Binding-site contacts:
Ligand atom C02 contacts residue ARG842 of chain 1.D at 3.4 Å.
Ligand atom C13 contacts residue TYR1005 of chain 1.D at 3.7 Å (hydrophobic).
Ligand atom C19 contacts residue ASP802 of chain 1.D at 3.1 Å.
Ligand atom N04 contacts residue GLU782 of chain 1.D at 3.3 Å (salt-bridge).
Ligand atom C11 contacts residue PHE738 of chain 1.D at 3.7 Å (hydrophobic).
Ligand atom C10 contacts residue ASN741 of chain 1.D at 3.4 Å.
Ligand atom C12 contacts residue TYR1005 of chain 1.D at 3.2 Å (hydrophobic).
Ligand atom C19 contacts residue LEU778 of chain 1.D at 3.7 Å (hydrophobic).
Ligand atom C11 contacts residue TYR1005 of chain 1.D at 3.9 Å (hydrophobic).
Ligand atom C17 contacts residue ASP802 of chain 1.D at 3.1 Å.
Ligand atom C01 contacts residue ILE846 of chain 1.D at 3.7 Å (hydrophobic).
Ligand atom C10 contacts residue VAL742 of chain 1.D at 3.8 Å (hydrophobic).
Ligand atom O22 contacts residue GLY805 of chain 1.D at 3.6 Å.
Ligand atom C03 contacts residue ASP802 of chain 1.D at 3.9 Å.
Ligand atom C12 contacts residue PHE738 of chain 1.D at 3.9 Å (hydrophobic).
Ligand atom C20 contacts residue LEU778 of chain 1.D at 3.6 Å (hydrophobic).
Ligand atom O22 contacts residue ASP802 of chain 1.D at 3.8 Å.
Ligand atom C13 contacts residue ILE846 of chain 1.D at 3.8 Å (hydrophobic).
Ligand atom N21 contacts residue ASP802 of chain 1.D at 3.9 Å.
Ligand atom C18 contacts residue ASP802 of chain 1.D at 3.1 Å.
Ligand atom C03 contacts residue ARG842 of chain 1.D at 3.9 Å.
Ligand atom N04 contacts residue LEU778 of chain 1.D at 3.9 Å.
Ligand atom O23 contacts residue ARG842 of chain 1.D at 3.9 Å.
Ligand atom C20 contacts residue ASP802 of chain 1.D at 3.3 Å.
Ligand atom C18 contacts residue PHE839 of chain 1.D at 3.4 Å (hydrophobic).
Ligand atom C16 contacts residue ASP802 of chain 1.D at 3.3 Å.
Ligand atom O06 contacts residue ASP781 of chain 1.D at 3.4 Å (salt-bridge).
Ligand atom C18 contacts residue LEU806 of chain 1.D at 3.6 Å (hydrophobic).
Ligand atom O22 contacts residue PHE839 of chain 1.D at 3.4 Å.
Ligand atom O23 contacts residue ASP802 of chain 1.D at 3.8 Å.
Ligand atom C15 contacts residue ASP802 of chain 1.D at 3.4 Å.
Ligand atom C09 contacts residue ASN741 of chain 1.D at 3.7 Å.
Ligand atom C16 contacts residue ARG842 of chain 1.D at 3.5 Å.
Ligand atom C19 contacts residue LEU806 of chain 1.D at 3.6 Å (hydrophobic).
Ligand atom O14 contacts residue ARG842 of chain 1.D at 3.8 Å.
Ligand atom N21 contacts residue PHE839 of chain 1.D at 3.6 Å.
Ligand atom C17 contacts residue PHE839 of chain 1.D at 3.4 Å (hydrophobic).
Ligand atom C01 contacts residue TYR745 of chain 1.D at 3.8 Å (hydrophobic).
Ligand atom C11 contacts residue VAL742 of chain 1.D at 3.6 Å (hydrophobic).
Ligand atom O14 contacts residue TYR1005 of chain 1.D at 3.8 Å.

Sequence of chain 1.D:
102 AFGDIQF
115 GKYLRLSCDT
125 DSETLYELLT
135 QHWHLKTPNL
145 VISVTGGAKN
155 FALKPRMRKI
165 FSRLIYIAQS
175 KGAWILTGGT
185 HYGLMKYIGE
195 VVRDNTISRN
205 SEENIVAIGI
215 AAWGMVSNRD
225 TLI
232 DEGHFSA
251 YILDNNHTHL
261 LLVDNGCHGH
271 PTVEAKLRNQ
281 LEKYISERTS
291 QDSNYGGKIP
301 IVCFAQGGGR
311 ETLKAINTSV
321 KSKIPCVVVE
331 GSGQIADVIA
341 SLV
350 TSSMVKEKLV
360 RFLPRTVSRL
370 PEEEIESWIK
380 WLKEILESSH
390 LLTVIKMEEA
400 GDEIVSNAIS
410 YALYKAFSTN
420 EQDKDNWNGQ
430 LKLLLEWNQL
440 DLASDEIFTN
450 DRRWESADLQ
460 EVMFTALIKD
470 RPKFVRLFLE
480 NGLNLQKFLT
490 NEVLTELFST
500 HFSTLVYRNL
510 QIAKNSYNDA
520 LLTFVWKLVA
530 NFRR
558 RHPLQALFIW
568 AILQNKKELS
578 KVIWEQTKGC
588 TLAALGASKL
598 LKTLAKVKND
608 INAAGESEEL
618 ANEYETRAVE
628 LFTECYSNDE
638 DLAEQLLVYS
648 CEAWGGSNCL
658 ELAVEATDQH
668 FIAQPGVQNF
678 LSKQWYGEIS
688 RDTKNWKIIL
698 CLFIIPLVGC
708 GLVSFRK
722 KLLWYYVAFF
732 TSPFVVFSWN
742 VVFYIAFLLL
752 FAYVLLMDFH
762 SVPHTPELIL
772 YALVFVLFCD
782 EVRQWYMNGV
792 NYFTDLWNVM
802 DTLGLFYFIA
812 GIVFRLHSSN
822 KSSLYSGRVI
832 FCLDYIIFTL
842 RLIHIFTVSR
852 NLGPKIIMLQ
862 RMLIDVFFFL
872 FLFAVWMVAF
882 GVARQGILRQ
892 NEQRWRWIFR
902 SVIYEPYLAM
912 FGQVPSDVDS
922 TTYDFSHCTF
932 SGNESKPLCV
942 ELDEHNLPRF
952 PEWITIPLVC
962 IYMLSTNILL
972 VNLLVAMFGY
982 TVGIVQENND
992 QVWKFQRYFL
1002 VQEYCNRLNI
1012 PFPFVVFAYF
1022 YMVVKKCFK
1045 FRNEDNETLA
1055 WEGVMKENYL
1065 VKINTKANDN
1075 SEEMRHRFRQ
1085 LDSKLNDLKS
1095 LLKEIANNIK

This protein binds this small molecule.
Small molecule (SMILES): O=C1NC(c2cccc([N+](=O)[O-])c2)=CCN1c1ccccc1O